This small molecule binds to this protein.
Small molecule (SMILES): Nc1ncnc2c1ncn2[C@@H]1O[C@H](COO[C@@H]2C[C@@H](CO[P](=O)(O)O[C@H]3[C@@H](O)[C@H](n4cnc5c(N)ncnc54)O[C@@H]3COP(=O)=O)O[C@H]2n2ccc(=O)[nH]c2=O)[C@@H](OOP(O)OC[C@H]2O[C@@H](n3ccc(=O)[nH]c3=O)[C@H](O)[C@@H]2O)[C@H]1O.Op1oo1

Binding-site contacts:
Ligand atom O4' contacts residue LYS143 of chain 7.D at 4.1 Å.
Ligand atom C8 contacts residue TRP47 of chain 7.D at 3.8 Å (hydrophobic).
Ligand atom C6 contacts residue TRP47 of chain 7.D at 3.9 Å (hydrophobic).
Ligand atom C5' contacts residue VAL178 of chain 7.E at 4.5 Å (hydrophobic).
Ligand atom C5 contacts residue TRP47 of chain 7.D at 3.8 Å (hydrophobic).
Ligand atom C1' contacts residue TRP47 of chain 7.D at 4.3 Å (hydrophobic).
Ligand atom O4' contacts residue TRP47 of chain 7.D at 4.1 Å.
Ligand atom N6 contacts residue THR48 of chain 7.D at 3.3 Å (h-bond).
Ligand atom N1 contacts residue THR48 of chain 7.D at 4.0 Å.
Ligand atom N9 contacts residue TRP47 of chain 7.D at 3.9 Å.
Ligand atom OP2 contacts residue VAL178 of chain 7.E at 4.5 Å.
Ligand atom N6 contacts residue TYR50 of chain 7.D at 4.2 Å.
Ligand atom N6 contacts residue TRP47 of chain 7.D at 3.8 Å.
Ligand atom C4 contacts residue TRP47 of chain 7.D at 3.9 Å (hydrophobic).
Ligand atom N1 contacts residue TRP47 of chain 7.D at 4.3 Å.
Ligand atom C2 contacts residue TRP47 of chain 7.D at 4.2 Å (hydrophobic).
Ligand atom N7 contacts residue TRP47 of chain 7.D at 3.7 Å.
Ligand atom OP2 contacts residue GLY49 of chain 7.E at 4.2 Å.
Ligand atom N3 contacts residue TRP47 of chain 7.D at 4.1 Å.
Ligand atom C6 contacts residue THR48 of chain 7.D at 4.2 Å.

Sequence of chain 7.E:
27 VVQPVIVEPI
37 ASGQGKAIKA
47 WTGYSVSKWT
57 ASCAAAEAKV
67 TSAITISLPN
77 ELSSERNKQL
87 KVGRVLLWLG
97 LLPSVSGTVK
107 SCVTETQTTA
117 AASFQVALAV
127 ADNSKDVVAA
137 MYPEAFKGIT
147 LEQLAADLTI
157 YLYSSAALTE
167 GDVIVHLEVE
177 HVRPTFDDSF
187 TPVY

Sequence of chain 7.D:
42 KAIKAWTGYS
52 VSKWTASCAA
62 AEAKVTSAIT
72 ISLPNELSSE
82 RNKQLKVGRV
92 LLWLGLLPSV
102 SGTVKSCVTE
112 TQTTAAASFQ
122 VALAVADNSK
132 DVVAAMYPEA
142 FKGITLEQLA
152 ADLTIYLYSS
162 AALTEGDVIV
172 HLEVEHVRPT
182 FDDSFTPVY